Binding-site contacts:
Ligand atom O25 contacts residue PHE1 of chain 1.W at 3.0 Å (h-bond).
Ligand atom C15 contacts residue LYS157 of chain 1.P at 4.4 Å.
Ligand atom C23 contacts residue ARG156 of chain 1.P at 4.0 Å.
Ligand atom C7 contacts residue GLN161 of chain 1.P at 4.1 Å.
Ligand atom O26 contacts residue ARG156 of chain 1.P at 2.6 Å (salt-bridge).
Ligand atom C18 contacts residue LEU223 of chain 1.P at 3.5 Å (hydrophobic).
Ligand atom C19 contacts residue PHE164 of chain 1.P at 3.5 Å (hydrophobic).
Ligand atom C6 contacts residue GLN161 of chain 1.P at 4.2 Å.
Ligand atom C20 contacts residue PHE1 of chain 1.W at 4.3 Å (hydrophobic).
Ligand atom C24 contacts residue PHE1 of chain 1.W at 4.1 Å (hydrophobic).
Ligand atom O7 contacts residue GLN161 of chain 1.P at 4.3 Å.
Ligand atom C3 contacts residue PHE164 of chain 1.P at 4.3 Å (hydrophobic).
Ligand atom C7 contacts residue LEU160 of chain 1.P at 4.5 Å (hydrophobic).
Ligand atom C6 contacts residue PHE164 of chain 1.P at 3.9 Å (hydrophobic).
Ligand atom C19 contacts residue PHE219 of chain 1.P at 4.2 Å (hydrophobic).
Ligand atom C16 contacts residue LEU160 of chain 1.P at 4.3 Å (hydrophobic).
Ligand atom C18 contacts residue LEU160 of chain 1.P at 4.3 Å (hydrophobic).
Ligand atom O25 contacts residue ARG156 of chain 1.P at 2.9 Å (salt-bridge).
Ligand atom C21 contacts residue PHE1 of chain 1.W at 3.5 Å (hydrophobic).
Ligand atom C15 contacts residue LEU160 of chain 1.P at 4.3 Å (hydrophobic).
Ligand atom C4 contacts residue PHE164 of chain 1.P at 3.8 Å (hydrophobic).
Ligand atom C5 contacts residue PHE164 of chain 1.P at 3.7 Å (hydrophobic).
Ligand atom C24 contacts residue ARG156 of chain 1.P at 3.1 Å.

Sequence of chain 1.P:
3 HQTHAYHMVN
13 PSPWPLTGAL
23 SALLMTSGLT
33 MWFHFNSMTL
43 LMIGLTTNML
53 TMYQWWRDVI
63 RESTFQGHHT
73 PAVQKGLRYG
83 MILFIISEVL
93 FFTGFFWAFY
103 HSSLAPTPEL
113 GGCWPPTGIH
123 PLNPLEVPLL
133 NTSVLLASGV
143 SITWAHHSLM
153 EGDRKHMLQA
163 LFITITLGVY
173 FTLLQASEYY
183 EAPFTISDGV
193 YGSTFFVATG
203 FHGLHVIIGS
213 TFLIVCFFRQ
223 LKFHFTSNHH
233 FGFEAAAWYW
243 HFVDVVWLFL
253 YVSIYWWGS

Sequence of chain 1.W:
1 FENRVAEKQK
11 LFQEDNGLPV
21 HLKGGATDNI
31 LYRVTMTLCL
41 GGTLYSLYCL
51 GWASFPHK

The protein below binds the small molecule below.
Small molecule (SMILES): C[C@H](CCC(=O)O)[C@H]1CC[C@H]2[C@@H]3[C@H](O)C[C@@H]4C[C@H](O)CC[C@]4(C)[C@H]3C[C@H](O)[C@]12C